Sequence of chain 1.C:
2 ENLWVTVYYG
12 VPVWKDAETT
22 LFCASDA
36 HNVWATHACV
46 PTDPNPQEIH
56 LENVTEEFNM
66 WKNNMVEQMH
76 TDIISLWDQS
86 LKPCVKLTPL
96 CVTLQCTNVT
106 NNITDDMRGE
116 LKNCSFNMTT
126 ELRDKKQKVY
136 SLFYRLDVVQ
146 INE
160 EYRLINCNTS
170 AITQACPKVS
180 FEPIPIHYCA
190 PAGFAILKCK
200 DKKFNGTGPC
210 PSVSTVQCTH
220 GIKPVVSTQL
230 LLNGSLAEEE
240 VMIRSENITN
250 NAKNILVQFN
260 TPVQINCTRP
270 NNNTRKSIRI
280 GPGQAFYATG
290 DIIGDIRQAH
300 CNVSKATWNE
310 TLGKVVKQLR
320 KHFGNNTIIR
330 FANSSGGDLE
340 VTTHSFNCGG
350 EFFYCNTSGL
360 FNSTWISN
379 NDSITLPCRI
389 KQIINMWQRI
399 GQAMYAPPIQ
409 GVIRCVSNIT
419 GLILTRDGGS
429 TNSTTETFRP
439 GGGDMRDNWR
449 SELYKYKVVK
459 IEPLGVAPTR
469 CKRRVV

The small molecule below binds the protein below.
Small molecule (SMILES): CC(=O)N[C@H]1[C@H](O[C@H]2[C@H](O)[C@@H](NC(C)=O)CO[C@@H]2CO)O[C@H](CO)[C@@H](O)[C@@H]1O

Binding-site contacts:
Ligand atom C3 contacts residue HIS299 of chain 1.C at 3.7 Å.
Ligand atom C8 contacts residue ASN379 of chain 1.C at 4.3 Å.
Ligand atom C1 contacts residue HIS299 of chain 1.C at 4.1 Å.
Ligand atom C3 contacts residue ASN301 of chain 1.C at 3.7 Å.
Ligand atom C8 contacts residue HIS299 of chain 1.C at 3.2 Å.
Ligand atom C4 contacts residue ASN301 of chain 1.C at 4.2 Å.
Ligand atom C5 contacts residue THR383 of chain 1.C at 3.7 Å.
Ligand atom O5 contacts residue ASN301 of chain 1.C at 2.4 Å (h-bond).
Ligand atom O6 contacts residue SER381 of chain 1.C at 3.3 Å (h-bond).
Ligand atom C2 contacts residue HIS299 of chain 1.C at 3.6 Å.
Ligand atom O7 contacts residue ASN301 of chain 1.C at 2.8 Å (h-bond).
Ligand atom C1 contacts residue THR383 of chain 1.C at 3.8 Å.
Ligand atom C7 contacts residue THR267 of chain 1.C at 4.2 Å.
Ligand atom O3 contacts residue HIS299 of chain 1.C at 3.9 Å.
Ligand atom N2 contacts residue ASN301 of chain 1.C at 2.7 Å (h-bond).
Ligand atom N2 contacts residue HIS299 of chain 1.C at 2.6 Å (h-bond).
Ligand atom C2 contacts residue ASN301 of chain 1.C at 2.4 Å.
Ligand atom C5 contacts residue ASN301 of chain 1.C at 3.6 Å.
Ligand atom C8 contacts residue CYS266 of chain 1.C at 4.0 Å (hydrophobic).
Ligand atom C8 contacts residue THR267 of chain 1.C at 2.9 Å.
Ligand atom C8 contacts residue ASN301 of chain 1.C at 4.1 Å.
Ligand atom O5 contacts residue THR383 of chain 1.C at 3.8 Å.
Ligand atom C6 contacts residue THR383 of chain 1.C at 4.5 Å.
Ligand atom C7 contacts residue ASN301 of chain 1.C at 2.9 Å.
Ligand atom C7 contacts residue HIS299 of chain 1.C at 3.4 Å.
Ligand atom C1 contacts residue ASN301 of chain 1.C at 1.4 Å.
Ligand atom O7 contacts residue ASN265 of chain 1.C at 4.5 Å.